Sequence of chain 2.K:
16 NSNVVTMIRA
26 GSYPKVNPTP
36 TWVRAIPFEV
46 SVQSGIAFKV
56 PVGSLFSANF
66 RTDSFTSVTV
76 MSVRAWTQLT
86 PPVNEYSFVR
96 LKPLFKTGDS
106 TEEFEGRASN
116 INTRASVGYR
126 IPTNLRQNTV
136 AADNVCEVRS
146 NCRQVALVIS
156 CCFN

The small molecule below binds the protein below.
Small molecule (SMILES): CO[P](=O)(O)O[C@H]1[C@@H](O)[C@H](n2ccc(=O)[nH]c2=O)O[C@@H]1COP(=O)(O)O

Binding-site contacts:
Ligand atom C4 contacts residue ASN16 of chain 2.K at 4.2 Å.
Ligand atom C5' contacts residue ARG125 of chain 2.J at 4.3 Å.
Ligand atom P contacts residue ARG125 of chain 2.J at 3.9 Å.
Ligand atom C2 contacts residue ASN16 of chain 2.K at 3.2 Å.
Ligand atom O2 contacts residue ASN16 of chain 2.K at 2.7 Å (h-bond).
Ligand atom OP1 contacts residue ARG125 of chain 2.J at 3.0 Å (salt-bridge).
Ligand atom C3' contacts residue ARG125 of chain 2.J at 3.5 Å.
Ligand atom C4 contacts residue ARG125 of chain 2.J at 3.8 Å.
Ligand atom C5 contacts residue ARG125 of chain 2.J at 3.7 Å.
Ligand atom OP1 contacts residue ILE23 of chain 2.K at 3.6 Å.
Ligand atom P contacts residue ARG131 of chain 2.J at 3.6 Å.
Ligand atom N3 contacts residue ASN16 of chain 2.K at 3.0 Å (h-bond).
Ligand atom N3 contacts residue ARG125 of chain 2.J at 3.8 Å.
Ligand atom C5' contacts residue MET76 of chain 2.J at 4.2 Å (hydrophobic).
Ligand atom N3 contacts residue SER17 of chain 2.K at 4.3 Å.
Ligand atom OP2 contacts residue ILE23 of chain 2.K at 4.1 Å.
Ligand atom O2 contacts residue ARG125 of chain 2.J at 4.1 Å.
Ligand atom C1' contacts residue ARG125 of chain 2.J at 4.4 Å.
Ligand atom OP3 contacts residue ILE23 of chain 2.K at 4.3 Å.
Ligand atom C5 contacts residue THR21 of chain 2.K at 4.5 Å.
Ligand atom O4 contacts residue SER17 of chain 2.K at 3.4 Å.
Ligand atom C2 contacts residue ARG125 of chain 2.J at 4.0 Å.
Ligand atom P contacts residue ILE23 of chain 2.K at 4.2 Å.
Ligand atom N1 contacts residue ARG125 of chain 2.J at 3.9 Å.
Ligand atom OP3 contacts residue ARG125 of chain 2.J at 2.8 Å.
Ligand atom O3' contacts residue ARG125 of chain 2.J at 4.2 Å.
Ligand atom OP1 contacts residue ARG131 of chain 2.J at 3.4 Å (salt-bridge).
Ligand atom OP2 contacts residue MET76 of chain 2.J at 4.4 Å.
Ligand atom O4 contacts residue THR21 of chain 2.K at 4.2 Å.
Ligand atom C4 contacts residue SER17 of chain 2.K at 4.2 Å.
Ligand atom O4 contacts residue ARG125 of chain 2.J at 4.0 Å.
Ligand atom O5' contacts residue ARG131 of chain 2.J at 2.9 Å (salt-bridge).
Ligand atom C2' contacts residue ARG125 of chain 2.J at 3.9 Å.
Ligand atom OP2 contacts residue ARG131 of chain 2.J at 3.7 Å.
Ligand atom OP3 contacts residue SER77 of chain 2.J at 4.3 Å.
Ligand atom C5' contacts residue ARG131 of chain 2.J at 3.3 Å.
Ligand atom OP2 contacts residue SER77 of chain 2.J at 3.9 Å.
Ligand atom O5' contacts residue ARG125 of chain 2.J at 3.2 Å (salt-bridge).
Ligand atom C5' contacts residue SER77 of chain 2.J at 4.4 Å.
Ligand atom C6 contacts residue ARG125 of chain 2.J at 3.7 Å.

Sequence of chain 2.J:
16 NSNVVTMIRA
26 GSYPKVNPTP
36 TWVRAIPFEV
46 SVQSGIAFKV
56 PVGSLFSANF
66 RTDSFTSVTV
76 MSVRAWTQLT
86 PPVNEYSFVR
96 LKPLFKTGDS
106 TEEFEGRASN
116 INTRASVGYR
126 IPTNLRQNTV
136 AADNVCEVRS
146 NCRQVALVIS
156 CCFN